A protein and the small-molecule ligand that binds it are described below.
Small molecule (SMILES): CC(=O)N[C@H]1[C@H](O[C@H]2[C@H](O)[C@@H](NC(C)=O)CO[C@@H]2CO)O[C@H](CO)[C@@H](O)[C@@H]1O

Sequence of chain 1.G:
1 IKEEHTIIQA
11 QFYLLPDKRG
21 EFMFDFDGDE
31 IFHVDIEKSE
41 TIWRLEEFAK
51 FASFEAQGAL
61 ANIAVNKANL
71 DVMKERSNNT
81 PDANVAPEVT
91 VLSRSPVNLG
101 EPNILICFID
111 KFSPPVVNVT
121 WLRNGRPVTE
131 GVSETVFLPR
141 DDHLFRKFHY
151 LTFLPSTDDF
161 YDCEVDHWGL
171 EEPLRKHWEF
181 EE

Binding-site contacts:
Ligand atom C8 contacts residue HIS167 of chain 1.G at 3.7 Å.
Ligand atom O5 contacts residue ASN118 of chain 1.G at 2.4 Å (h-bond).
Ligand atom C3 contacts residue TRP168 of chain 1.G at 4.1 Å (hydrophobic).
Ligand atom O7 contacts residue TRP168 of chain 1.G at 4.2 Å.
Ligand atom C8 contacts residue ASP166 of chain 1.G at 4.4 Å.
Ligand atom O7 contacts residue ASP166 of chain 1.G at 3.4 Å (salt-bridge).
Ligand atom C7 contacts residue ASN118 of chain 1.G at 3.6 Å.
Ligand atom C7 contacts residue ASP166 of chain 1.G at 4.1 Å.
Ligand atom C1 contacts residue ASN118 of chain 1.G at 1.4 Å.
Ligand atom C7 contacts residue TRP168 of chain 1.G at 3.9 Å (hydrophobic).
Ligand atom O7 contacts residue ASN118 of chain 1.G at 4.0 Å.
Ligand atom C4 contacts residue ASN118 of chain 1.G at 4.2 Å.
Ligand atom C3 contacts residue ASN118 of chain 1.G at 3.8 Å.
Ligand atom N2 contacts residue ASN118 of chain 1.G at 2.9 Å (h-bond).
Ligand atom O3 contacts residue TRP168 of chain 1.G at 3.4 Å.
Ligand atom C8 contacts residue TRP168 of chain 1.G at 3.4 Å (hydrophobic).
Ligand atom N2 contacts residue TRP168 of chain 1.G at 4.0 Å.
Ligand atom C5 contacts residue ASN118 of chain 1.G at 3.6 Å.
Ligand atom C2 contacts residue ASN118 of chain 1.G at 2.4 Å.